The small molecule below binds the protein below.
Small molecule (SMILES): C[C@@](CCn1ccc(-c2ccccc2)cc1=O)(C(=O)NO)S(C)(=O)=O

Binding-site contacts:
Ligand atom C13 contacts residue PHE191 of chain 1.A at 3.7 Å (hydrophobic).
Ligand atom C9 contacts residue THR190 of chain 1.A at 3.1 Å.
Ligand atom C9 contacts residue LEU18 of chain 1.A at 3.7 Å (hydrophobic).
Ligand atom O5 contacts residue HIS78 of chain 1.A at 3.0 Å (h-bond).
Ligand atom O3 contacts residue ASP241 of chain 1.A at 3.2 Å (salt-bridge).
Ligand atom C16 contacts residue PHE191 of chain 1.A at 3.4 Å (hydrophobic).
Ligand atom C9 contacts residue PHE191 of chain 1.A at 3.4 Å (hydrophobic).
Ligand atom C13 contacts residue THR190 of chain 1.A at 3.4 Å.
Ligand atom C15 contacts residue ASP241 of chain 1.A at 3.4 Å.
Ligand atom O4 contacts residue HIS237 of chain 1.A at 3.0 Å (h-bond).
Ligand atom N1 contacts residue THR190 of chain 1.A at 3.8 Å.
Ligand atom C11 contacts residue ALA206 of chain 1.A at 3.7 Å (hydrophobic).
Ligand atom O4 contacts residue ASP241 of chain 1.A at 3.2 Å (salt-bridge).
Ligand atom O5 contacts residue ZN1 of chain 1.B at 2.1 Å.
Ligand atom C4 contacts residue LEU200 of chain 1.A at 3.7 Å (hydrophobic).
Ligand atom C15 contacts residue THR190 of chain 1.A at 3.5 Å.
Ligand atom C12 contacts residue LEU18 of chain 1.A at 3.7 Å (hydrophobic).
Ligand atom O2 contacts residue EDO1 of chain 1.E at 3.4 Å (h-bond).
Ligand atom O4 contacts residue THR190 of chain 1.A at 2.7 Å (h-bond).
Ligand atom O5 contacts residue GLU77 of chain 1.A at 2.5 Å (salt-bridge).
Ligand atom O5 contacts residue HIS264 of chain 1.A at 3.2 Å (h-bond).
Ligand atom N1 contacts residue LEU18 of chain 1.A at 3.6 Å.
Ligand atom O4 contacts residue HIS78 of chain 1.A at 3.7 Å.
Ligand atom N2 contacts residue HIS264 of chain 1.A at 2.7 Å (h-bond).
Ligand atom O1 contacts residue MET62 of chain 1.A at 3.4 Å.
Ligand atom C15 contacts residue HIS264 of chain 1.A at 3.8 Å.
Ligand atom O3 contacts residue LYS238 of chain 1.A at 3.2 Å (salt-bridge).
Ligand atom C15 contacts residue ZN1 of chain 1.B at 2.8 Å.
Ligand atom C8 contacts residue PHE191 of chain 1.A at 3.5 Å (hydrophobic).
Ligand atom C12 contacts residue THR190 of chain 1.A at 3.4 Å.
Ligand atom C17 contacts residue MET62 of chain 1.A at 3.4 Å (hydrophobic).
Ligand atom N2 contacts residue ZN1 of chain 1.B at 3.0 Å.
Ligand atom N2 contacts residue ASP241 of chain 1.A at 3.6 Å (salt-bridge).
Ligand atom N2 contacts residue GLU77 of chain 1.A at 3.1 Å (salt-bridge).
Ligand atom O5 contacts residue ASP241 of chain 1.A at 3.0 Å (salt-bridge).
Ligand atom C17 contacts residue HIS264 of chain 1.A at 3.6 Å.
Ligand atom O1 contacts residue HIS19 of chain 1.A at 3.4 Å.
Ligand atom C1 contacts residue VAL216 of chain 1.A at 3.7 Å (hydrophobic).
Ligand atom C4 contacts residue GLY192 of chain 1.A at 3.6 Å.
Ligand atom O4 contacts residue ZN1 of chain 1.B at 2.1 Å.

Sequence of chain 1.A:
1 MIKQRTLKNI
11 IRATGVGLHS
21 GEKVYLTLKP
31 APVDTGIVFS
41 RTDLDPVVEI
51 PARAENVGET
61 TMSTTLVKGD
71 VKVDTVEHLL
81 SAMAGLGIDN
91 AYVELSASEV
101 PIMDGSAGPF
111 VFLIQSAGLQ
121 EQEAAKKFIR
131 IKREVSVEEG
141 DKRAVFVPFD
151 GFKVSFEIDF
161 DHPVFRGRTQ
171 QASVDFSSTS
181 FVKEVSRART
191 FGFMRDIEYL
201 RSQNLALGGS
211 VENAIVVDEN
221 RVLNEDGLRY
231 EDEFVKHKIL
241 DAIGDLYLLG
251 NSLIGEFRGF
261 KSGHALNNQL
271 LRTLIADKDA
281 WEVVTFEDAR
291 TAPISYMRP